Binding-site contacts:
Ligand atom C1 contacts residue LEU96 of chain 9.H at 3.9 Å (hydrophobic).
Ligand atom C8 contacts residue ASN154 of chain 9.C at 4.2 Å.
Ligand atom N2 contacts residue ASN154 of chain 9.C at 3.9 Å.
Ligand atom C8 contacts residue SER95 of chain 9.H at 3.5 Å.
Ligand atom C2 contacts residue ASN154 of chain 9.C at 4.0 Å.
Ligand atom O7 contacts residue MET151 of chain 9.C at 3.3 Å.
Ligand atom O7 contacts residue HIS148 of chain 9.C at 4.0 Å.
Ligand atom C2 contacts residue LEU96 of chain 9.H at 3.6 Å (hydrophobic).
Ligand atom N2 contacts residue SER95 of chain 9.H at 2.6 Å (h-bond).
Ligand atom O5 contacts residue LEU96 of chain 9.H at 4.5 Å.
Ligand atom C8 contacts residue GLY150 of chain 9.C at 3.8 Å.
Ligand atom C4 contacts residue LEU96 of chain 9.H at 4.3 Å (hydrophobic).
Ligand atom C7 contacts residue GLY150 of chain 9.C at 3.7 Å.
Ligand atom O5 contacts residue ASN154 of chain 9.C at 4.0 Å.
Ligand atom O7 contacts residue GLY150 of chain 9.C at 2.8 Å (h-bond).
Ligand atom N2 contacts residue LEU96 of chain 9.H at 3.6 Å.
Ligand atom C7 contacts residue SER95 of chain 9.H at 3.5 Å.
Ligand atom O5 contacts residue MET151 of chain 9.C at 3.8 Å.
Ligand atom C3 contacts residue SER95 of chain 9.H at 3.2 Å.
Ligand atom C3 contacts residue LEU96 of chain 9.H at 4.2 Å (hydrophobic).
Ligand atom O7 contacts residue ASN154 of chain 9.C at 2.9 Å (h-bond).
Ligand atom C2 contacts residue SER95 of chain 9.H at 3.4 Å.
Ligand atom C1 contacts residue SER95 of chain 9.H at 3.6 Å.
Ligand atom O3 contacts residue SER95 of chain 9.H at 3.2 Å (h-bond).
Ligand atom O4 contacts residue LEU96 of chain 9.H at 3.2 Å.
Ligand atom C7 contacts residue ASN154 of chain 9.C at 3.4 Å.
Ligand atom O3 contacts residue LEU96 of chain 9.H at 4.1 Å.
Ligand atom C1 contacts residue MET151 of chain 9.C at 3.6 Å (hydrophobic).
Ligand atom C1 contacts residue ASN154 of chain 9.C at 3.1 Å.
Ligand atom C2 contacts residue MET151 of chain 9.C at 4.1 Å (hydrophobic).
Ligand atom C8 contacts residue ASP94 of chain 9.H at 3.5 Å.
Ligand atom C7 contacts residue MET151 of chain 9.C at 4.3 Å (hydrophobic).

Sequence of chain 9.C:
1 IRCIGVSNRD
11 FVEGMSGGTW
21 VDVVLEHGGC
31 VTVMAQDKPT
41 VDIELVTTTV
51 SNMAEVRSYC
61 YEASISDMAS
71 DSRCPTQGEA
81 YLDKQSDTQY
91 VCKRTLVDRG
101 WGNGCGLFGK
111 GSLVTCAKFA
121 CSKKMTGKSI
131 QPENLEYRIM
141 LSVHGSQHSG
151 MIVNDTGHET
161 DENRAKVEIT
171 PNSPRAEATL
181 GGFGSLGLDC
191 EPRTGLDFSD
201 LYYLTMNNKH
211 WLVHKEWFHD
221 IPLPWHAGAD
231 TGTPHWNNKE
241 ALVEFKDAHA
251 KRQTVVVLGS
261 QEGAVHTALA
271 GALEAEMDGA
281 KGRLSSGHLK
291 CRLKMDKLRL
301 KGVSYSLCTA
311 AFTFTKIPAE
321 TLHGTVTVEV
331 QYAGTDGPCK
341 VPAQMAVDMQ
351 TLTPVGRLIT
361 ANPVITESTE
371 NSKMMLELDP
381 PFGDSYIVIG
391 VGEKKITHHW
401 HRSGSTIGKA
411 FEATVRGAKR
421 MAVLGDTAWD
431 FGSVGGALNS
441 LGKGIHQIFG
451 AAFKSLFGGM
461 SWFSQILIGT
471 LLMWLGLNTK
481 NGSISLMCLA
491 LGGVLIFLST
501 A

Sequence of chain 9.H:
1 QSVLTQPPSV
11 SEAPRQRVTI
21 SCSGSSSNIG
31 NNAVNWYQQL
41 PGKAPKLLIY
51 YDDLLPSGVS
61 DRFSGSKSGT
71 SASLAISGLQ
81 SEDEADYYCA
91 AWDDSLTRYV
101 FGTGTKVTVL

A protein and the small-molecule ligand that binds it are described below.
Small molecule (SMILES): CC(=O)N[C@H]1[C@H](O[C@H]2[C@H](O)[C@@H](NC(C)=O)CO[C@@H]2CO)O[C@H](CO)[C@@H](O)[C@@H]1O